Sequence of chain 3.E:
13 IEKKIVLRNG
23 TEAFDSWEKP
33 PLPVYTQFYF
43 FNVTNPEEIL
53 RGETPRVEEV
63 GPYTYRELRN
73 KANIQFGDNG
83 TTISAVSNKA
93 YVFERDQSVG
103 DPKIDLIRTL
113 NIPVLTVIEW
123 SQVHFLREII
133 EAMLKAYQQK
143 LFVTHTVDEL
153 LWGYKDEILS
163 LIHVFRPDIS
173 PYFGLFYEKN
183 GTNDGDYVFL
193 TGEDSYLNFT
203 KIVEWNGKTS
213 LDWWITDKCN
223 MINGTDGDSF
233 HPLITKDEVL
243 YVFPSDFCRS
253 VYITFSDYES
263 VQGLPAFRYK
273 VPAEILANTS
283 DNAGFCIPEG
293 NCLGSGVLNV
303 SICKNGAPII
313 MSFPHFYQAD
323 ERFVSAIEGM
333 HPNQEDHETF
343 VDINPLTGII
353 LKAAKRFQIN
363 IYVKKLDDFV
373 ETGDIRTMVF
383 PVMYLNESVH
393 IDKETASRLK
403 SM

A protein and the small-molecule ligand that binds it are described below.
Small molecule (SMILES): CC(=O)N[C@H]1[C@H](O[C@H]2[C@H](O)[C@@H](NC(C)=O)CO[C@@H]2CO)O[C@H](CO)[C@@H](O[C@@H]2O[C@H](CO[C@H]3O[C@H](CO)[C@@H](O)[C@H](O)[C@@H]3O)[C@@H](O)[C@H](O[C@H]3O[C@H](CO)[C@@H](O)[C@H](O)[C@@H]3O)[C@@H]2O)[C@@H]1O

Binding-site contacts:
Ligand atom C7 contacts residue SER390 of chain 3.E at 4.2 Å.
Ligand atom O6 contacts residue ARG358 of chain 3.E at 3.3 Å.
Ligand atom O5 contacts residue ARG358 of chain 3.E at 3.4 Å (salt-bridge).
Ligand atom O6 contacts residue TYR386 of chain 3.E at 4.0 Å.
Ligand atom O5 contacts residue ASP338 of chain 3.E at 4.2 Å.
Ligand atom C8 contacts residue GLU61 of chain 3.E at 3.3 Å.
Ligand atom C6 contacts residue TYR41 of chain 3.E at 3.6 Å (hydrophobic).
Ligand atom O6 contacts residue TYR41 of chain 3.E at 3.6 Å.
Ligand atom C4 contacts residue ASP338 of chain 3.E at 4.3 Å.
Ligand atom C1 contacts residue ASN388 of chain 3.E at 1.4 Å.
Ligand atom O6 contacts residue HIS339 of chain 3.E at 3.9 Å.
Ligand atom C4 contacts residue TYR41 of chain 3.E at 3.9 Å (hydrophobic).
Ligand atom C2 contacts residue ASN388 of chain 3.E at 2.5 Å.
Ligand atom C4 contacts residue ASN388 of chain 3.E at 4.2 Å.
Ligand atom C2 contacts residue ARG358 of chain 3.E at 4.3 Å.
Ligand atom C1 contacts residue ARG358 of chain 3.E at 3.7 Å.
Ligand atom C3 contacts residue ASN388 of chain 3.E at 3.8 Å.
Ligand atom O4 contacts residue TYR41 of chain 3.E at 3.5 Å (h-bond).
Ligand atom C7 contacts residue GLN39 of chain 3.E at 4.1 Å.
Ligand atom N2 contacts residue ASN388 of chain 3.E at 2.9 Å (h-bond).
Ligand atom O6 contacts residue ASP338 of chain 3.E at 2.9 Å (salt-bridge).
Ligand atom C8 contacts residue TYR41 of chain 3.E at 3.6 Å (hydrophobic).
Ligand atom C6 contacts residue ARG358 of chain 3.E at 4.4 Å.
Ligand atom O7 contacts residue ASN388 of chain 3.E at 3.9 Å.
Ligand atom N2 contacts residue TYR41 of chain 3.E at 4.3 Å.
Ligand atom C5 contacts residue ASN388 of chain 3.E at 3.6 Å.
Ligand atom O7 contacts residue TYR41 of chain 3.E at 3.3 Å (h-bond).
Ligand atom C8 contacts residue SER390 of chain 3.E at 3.3 Å.
Ligand atom C5 contacts residue ASP338 of chain 3.E at 3.5 Å.
Ligand atom C3 contacts residue ASP338 of chain 3.E at 4.5 Å.
Ligand atom O5 contacts residue TYR41 of chain 3.E at 4.4 Å.
Ligand atom O7 contacts residue GLN39 of chain 3.E at 2.9 Å (h-bond).
Ligand atom C3 contacts residue TYR41 of chain 3.E at 4.2 Å (hydrophobic).
Ligand atom O4 contacts residue ASP338 of chain 3.E at 4.2 Å.
Ligand atom C1 contacts residue ASP338 of chain 3.E at 4.3 Å.
Ligand atom C7 contacts residue ASN388 of chain 3.E at 3.6 Å.
Ligand atom C7 contacts residue TYR41 of chain 3.E at 3.5 Å (hydrophobic).
Ligand atom C6 contacts residue ASP338 of chain 3.E at 3.3 Å.
Ligand atom O5 contacts residue ASN388 of chain 3.E at 2.3 Å (h-bond).
Ligand atom C5 contacts residue TYR41 of chain 3.E at 3.4 Å (hydrophobic).